This protein binds this small molecule.
Small molecule (SMILES): O=C(O)CCC[C@@H]1SC[C@@H]2NC(=O)N[C@@H]21

Sequence of chain 3.A:
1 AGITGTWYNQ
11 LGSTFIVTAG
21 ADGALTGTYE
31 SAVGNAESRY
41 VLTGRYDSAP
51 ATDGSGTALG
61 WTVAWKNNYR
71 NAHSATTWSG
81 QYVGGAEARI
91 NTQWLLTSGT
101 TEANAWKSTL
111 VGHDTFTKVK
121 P

Sequence of chain 1.B:
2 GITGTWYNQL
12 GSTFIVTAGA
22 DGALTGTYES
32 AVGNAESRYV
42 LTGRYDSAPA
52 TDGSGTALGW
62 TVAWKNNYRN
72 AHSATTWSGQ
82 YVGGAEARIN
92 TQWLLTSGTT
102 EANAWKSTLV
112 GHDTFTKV

Binding-site contacts:
Ligand atom N2 contacts residue ASP114 of chain 1.B at 2.8 Å (salt-bridge).
Ligand atom O11 contacts residue ASN9 of chain 1.B at 2.9 Å (h-bond).
Ligand atom C8 contacts residue ASP114 of chain 1.B at 4.0 Å.
Ligand atom C3 contacts residue TRP94 of chain 1.B at 4.0 Å (hydrophobic).
Ligand atom O16 contacts residue TRP65 of chain 1.B at 3.4 Å.
Ligand atom O17 contacts residue GLY34 of chain 1.B at 4.0 Å.
Ligand atom O11 contacts residue SER13 of chain 1.B at 2.7 Å (h-bond).
Ligand atom C12 contacts residue VAL33 of chain 1.B at 4.0 Å (hydrophobic).
Ligand atom N5 contacts residue SER31 of chain 1.B at 3.1 Å (h-bond).
Ligand atom C1 contacts residue ASN9 of chain 1.B at 3.6 Å.
Ligand atom S7 contacts residue TRP78 of chain 1.B at 3.7 Å.
Ligand atom C12 contacts residue TRP65 of chain 1.B at 3.7 Å (hydrophobic).
Ligand atom C12 contacts residue SER31 of chain 1.B at 3.6 Å.
Ligand atom C1 contacts residue ASP114 of chain 1.B at 3.8 Å.
Ligand atom N5 contacts residue SER13 of chain 1.B at 3.9 Å.
Ligand atom C4 contacts residue SER31 of chain 1.B at 4.0 Å.
Ligand atom C13 contacts residue TRP65 of chain 1.B at 4.0 Å (hydrophobic).
Ligand atom N2 contacts residue TYR29 of chain 1.B at 3.8 Å.
Ligand atom C1 contacts residue LEU11 of chain 1.B at 4.1 Å (hydrophobic).
Ligand atom C1 contacts residue SER13 of chain 1.B at 3.6 Å.
Ligand atom S7 contacts residue THR76 of chain 1.B at 3.4 Å (h-bond).
Ligand atom N2 contacts residue LEU11 of chain 1.B at 4.0 Å.
Ligand atom S7 contacts residue TRP65 of chain 1.B at 3.7 Å.
Ligand atom N5 contacts residue VAL33 of chain 1.B at 3.9 Å.
Ligand atom C8 contacts residue TRP94 of chain 1.B at 3.3 Å (hydrophobic).
Ligand atom O11 contacts residue ASP114 of chain 1.B at 4.0 Å.
Ligand atom C13 contacts residue LEU96 of chain 1.B at 3.7 Å (hydrophobic).
Ligand atom O17 contacts residue ASN35 of chain 1.B at 3.2 Å (h-bond).
Ligand atom C1 contacts residue TYR29 of chain 1.B at 3.4 Å (hydrophobic).
Ligand atom C15 contacts residue ASN35 of chain 1.B at 3.9 Å.
Ligand atom N2 contacts residue ASN9 of chain 1.B at 3.8 Å.
Ligand atom C4 contacts residue VAL33 of chain 1.B at 3.8 Å (hydrophobic).
Ligand atom C1 contacts residue SER31 of chain 1.B at 4.1 Å.
Ligand atom O16 contacts residue SER74 of chain 1.B at 3.3 Å (h-bond).
Ligand atom C6 contacts residue TRP106 of chain 3.A at 3.9 Å (hydrophobic).
Ligand atom O16 contacts residue ALA72 of chain 1.B at 3.6 Å.
Ligand atom C4 contacts residue TRP106 of chain 3.A at 4.0 Å (hydrophobic).
Ligand atom O11 contacts residue TYR29 of chain 1.B at 2.5 Å (h-bond).
Ligand atom C3 contacts residue ASP114 of chain 1.B at 3.8 Å.
Ligand atom C14 contacts residue TRP65 of chain 1.B at 4.0 Å (hydrophobic).